Sequence of chain 2.C:
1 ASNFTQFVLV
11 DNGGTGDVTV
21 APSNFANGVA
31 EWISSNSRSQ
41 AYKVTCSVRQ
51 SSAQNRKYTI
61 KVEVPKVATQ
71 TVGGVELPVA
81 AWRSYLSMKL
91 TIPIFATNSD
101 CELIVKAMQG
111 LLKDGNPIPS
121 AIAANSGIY

Sequence of chain 2.D:
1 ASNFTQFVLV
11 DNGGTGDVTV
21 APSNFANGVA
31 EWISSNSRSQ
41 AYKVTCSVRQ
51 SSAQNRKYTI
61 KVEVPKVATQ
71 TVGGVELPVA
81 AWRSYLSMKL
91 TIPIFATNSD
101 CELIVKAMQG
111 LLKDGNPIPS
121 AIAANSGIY

Binding-site contacts:
Ligand atom OP1 contacts residue LYS57 of chain 2.D at 2.8 Å.
Ligand atom OP1 contacts residue SER52 of chain 2.D at 2.9 Å (h-bond).
Ligand atom N7 contacts residue TYR85 of chain 2.C at 3.6 Å.
Ligand atom N6 contacts residue THR91 of chain 2.D at 3.4 Å (h-bond).
Ligand atom P contacts residue ARG49 of chain 2.D at 3.2 Å.
Ligand atom N1 contacts residue THR59 of chain 2.C at 3.5 Å.
Ligand atom OP2 contacts residue SER51 of chain 2.D at 3.5 Å (h-bond).
Ligand atom C6 contacts residue TYR85 of chain 2.C at 3.7 Å (hydrophobic).
Ligand atom C5 contacts residue THR45 of chain 2.C at 3.2 Å.
Ligand atom C8 contacts residue TYR85 of chain 2.C at 3.7 Å (hydrophobic).
Ligand atom OP2 contacts residue TYR85 of chain 2.C at 2.9 Å (h-bond).
Ligand atom N6 contacts residue THR59 of chain 2.C at 2.9 Å (h-bond).
Ligand atom C5' contacts residue ARG49 of chain 2.D at 3.1 Å.
Ligand atom O3' contacts residue ARG49 of chain 2.D at 3.0 Å (salt-bridge).
Ligand atom OP1 contacts residue ASN55 of chain 2.D at 3.4 Å (h-bond).
Ligand atom OP1 contacts residue LYS89 of chain 2.D at 3.3 Å (salt-bridge).
Ligand atom OP2 contacts residue LYS57 of chain 2.D at 3.2 Å (salt-bridge).
Ligand atom N6 contacts residue THR45 of chain 2.C at 2.9 Å (h-bond).
Ligand atom N7 contacts residue LYS61 of chain 2.C at 3.5 Å.
Ligand atom N7 contacts residue THR45 of chain 2.C at 2.5 Å (h-bond).
Ligand atom P contacts residue SER51 of chain 2.D at 3.4 Å.
Ligand atom OP2 contacts residue LYS89 of chain 2.D at 3.4 Å (salt-bridge).
Ligand atom P contacts residue LYS89 of chain 2.D at 3.4 Å.
Ligand atom O5' contacts residue LYS57 of chain 2.D at 3.1 Å (salt-bridge).
Ligand atom O3' contacts residue SER51 of chain 2.D at 3.4 Å.
Ligand atom OP2 contacts residue LYS43 of chain 2.C at 3.0 Å (salt-bridge).
Ligand atom C2 contacts residue SER47 of chain 2.C at 3.2 Å.
Ligand atom OP2 contacts residue ASN55 of chain 2.D at 3.5 Å (h-bond).
Ligand atom C6 contacts residue THR45 of chain 2.C at 3.5 Å.
Ligand atom N1 contacts residue SER47 of chain 2.C at 2.8 Å (h-bond).
Ligand atom C5 contacts residue TYR85 of chain 2.C at 3.7 Å (hydrophobic).
Ligand atom O5' contacts residue ARG49 of chain 2.D at 3.6 Å (salt-bridge).
Ligand atom C5' contacts residue TYR85 of chain 2.C at 3.7 Å (hydrophobic).
Ligand atom O2' contacts residue GLU63 of chain 2.C at 3.6 Å.
Ligand atom OP2 contacts residue LYS57 of chain 2.D at 2.6 Å (salt-bridge).
Ligand atom OP2 contacts residue LYS89 of chain 2.D at 3.5 Å (salt-bridge).
Ligand atom P contacts residue LYS57 of chain 2.D at 3.2 Å.
Ligand atom OP1 contacts residue SER51 of chain 2.D at 2.8 Å (h-bond).
Ligand atom OP1 contacts residue ARG49 of chain 2.D at 2.5 Å (salt-bridge).
Ligand atom C8 contacts residue THR45 of chain 2.C at 3.6 Å.

This protein binds this small molecule.
Small molecule (SMILES): Nc1ccn([C@@H]2O[C@H](CO[P](=O)(O)O[C@H]3[C@@H](O)[C@H](n4cnc5c(N)ncnc54)O[C@@H]3CO[P](=O)(O)O[C@H]3[C@@H](O)[C@H](n4cnc5c(=O)nc(N)[nH]c54)O[C@@H]3CO[P](=O)(O)O[C@H]3[C@@H](O)[C@H](n4cnc5c(N)ncnc54)O[C@@H]3CO[P](=O)(O)O[C@H]3[C@@H](O)[C@H](n4cnc5c(N)ncnc54)O[C@@H]3CO[P](=O)(O)O[C@H]3[C@@H](O)[C@H](n4ccc(=O)[nH]c4=O)O[C@@H]3CO[P](=O)(O)O[C@H]3[C@@H](O)[C@H](n4ccc(N)nc4=O)O[C@@H]3CO[P](=O)(O)O[C@H]3[C@@H](O)[C@H](n4ccc(=O)[nH]c4=O)O[C@@H]3CO[P](=O)(O)O[C@H]3[C@@H](O)[C@H](n4cnc5c(=O)nc(N)[nH]c54)O[C@@H]3COPO)[C@@H](O)[C@H]2O)c(=O)n1